The protein below binds the small molecule below.
Small molecule (SMILES): Nc1nc2c(ncn2[C@@H]2O[C@H](CO[P](=O)(O)O[P](=O)(O)CP(=O)(O)O)[C@@H](O)[C@H]2O)c(=O)[nH]1

Binding-site contacts:
Ligand atom C5' contacts residue GLY40 of chain 2.C at 3.3 Å.
Ligand atom O1G contacts residue GLY89 of chain 2.C at 3.4 Å (h-bond).
Ligand atom N2 contacts residue ASP151 of chain 2.C at 2.9 Å (salt-bridge).
Ligand atom O3G contacts residue LEU39 of chain 2.C at 3.5 Å.
Ligand atom O2A contacts residue TYR59 of chain 2.C at 3.0 Å.
Ligand atom O2' contacts residue SER56 of chain 2.C at 2.5 Å (h-bond).
Ligand atom O2B contacts residue THR44 of chain 2.C at 3.0 Å (h-bond).
Ligand atom O3' contacts residue TYR59 of chain 2.C at 3.4 Å.
Ligand atom O1B contacts residue VAL41 of chain 2.C at 3.4 Å (h-bond).
Ligand atom O3G contacts residue TYR59 of chain 2.C at 2.9 Å (h-bond).
Ligand atom O1G contacts residue MG1 of chain 2.L at 3.5 Å.
Ligand atom N1 contacts residue ASP151 of chain 2.C at 2.7 Å (salt-bridge).
Ligand atom O2G contacts residue MG1 of chain 2.L at 2.1 Å.
Ligand atom O3A contacts residue GLY42 of chain 2.C at 2.9 Å (h-bond).
Ligand atom O6 contacts residue ALA180 of chain 2.C at 2.8 Å (h-bond).
Ligand atom O2G contacts residue THR62 of chain 2.C at 2.8 Å (h-bond).
Ligand atom O1B contacts residue LYS43 of chain 2.C at 2.9 Å (salt-bridge).
Ligand atom PG contacts residue MG1 of chain 2.L at 3.2 Å.
Ligand atom C8 contacts residue SER45 of chain 2.C at 3.3 Å.
Ligand atom PB contacts residue MG1 of chain 2.L at 3.5 Å.
Ligand atom PB contacts residue LYS43 of chain 2.C at 3.5 Å.
Ligand atom O2B contacts residue MG1 of chain 2.L at 2.1 Å.
Ligand atom O1G contacts residue LYS43 of chain 2.C at 2.8 Å (salt-bridge).
Ligand atom N7 contacts residue ASN148 of chain 2.C at 3.2 Å (h-bond).
Ligand atom O6 contacts residue SER179 of chain 2.C at 3.2 Å.
Ligand atom O5' contacts residue SER45 of chain 2.C at 3.4 Å (h-bond).
Ligand atom C4 contacts residue LYS149 of chain 2.C at 3.5 Å.
Ligand atom C6 contacts residue LYS149 of chain 2.C at 3.4 Å.
Ligand atom O1A contacts residue SER45 of chain 2.C at 2.3 Å (h-bond).
Ligand atom C3B contacts residue GLY40 of chain 2.C at 2.9 Å.
Ligand atom O1B contacts residue GLY42 of chain 2.C at 3.2 Å (h-bond).
Ligand atom O6 contacts residue LYS181 of chain 2.C at 3.3 Å (salt-bridge).
Ligand atom O2' contacts residue GLN57 of chain 2.C at 3.3 Å.
Ligand atom O2' contacts residue PHE55 of chain 2.C at 3.2 Å.
Ligand atom O4' contacts residue LYS149 of chain 2.C at 2.8 Å (salt-bridge).
Ligand atom C5 contacts residue LYS149 of chain 2.C at 3.4 Å.
Ligand atom O6 contacts residue LYS149 of chain 2.C at 3.5 Å (salt-bridge).
Ligand atom O6 contacts residue ASN148 of chain 2.C at 3.2 Å (h-bond).
Ligand atom O3' contacts residue GLN57 of chain 2.C at 2.6 Å (h-bond).
Ligand atom N1 contacts residue LYS149 of chain 2.C at 3.4 Å.

Sequence of chain 2.C:
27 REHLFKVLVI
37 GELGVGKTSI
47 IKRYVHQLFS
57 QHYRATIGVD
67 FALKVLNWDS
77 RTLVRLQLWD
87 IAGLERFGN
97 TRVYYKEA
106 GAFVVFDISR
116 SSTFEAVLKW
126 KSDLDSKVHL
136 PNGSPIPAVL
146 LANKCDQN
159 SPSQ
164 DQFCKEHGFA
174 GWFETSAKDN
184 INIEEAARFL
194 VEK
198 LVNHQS